Binding-site contacts:
Ligand atom O07 contacts residue TRP93 of chain 1.B at 3.7 Å.
Ligand atom C22 contacts residue TRP93 of chain 1.B at 3.7 Å (hydrophobic).
Ligand atom O18 contacts residue ASN87 of chain 1.B at 3.2 Å (h-bond).
Ligand atom C26 contacts residue VAL36 of chain 1.B at 3.6 Å (hydrophobic).
Ligand atom C01 contacts residue GLU40 of chain 1.B at 4.0 Å.
Ligand atom C15 contacts residue VAL41 of chain 1.B at 4.0 Å (hydrophobic).
Ligand atom N12 contacts residue MET31 of chain 1.B at 3.7 Å.
Ligand atom C17 contacts residue TRP93 of chain 1.B at 3.2 Å (hydrophobic).
Ligand atom N24 contacts residue ASN87 of chain 1.B at 3.5 Å (h-bond).
Ligand atom N24 contacts residue MET31 of chain 1.B at 3.6 Å.
Ligand atom N23 contacts residue PHE86 of chain 1.B at 3.8 Å.
Ligand atom N23 contacts residue ASN87 of chain 1.B at 2.9 Å (h-bond).
Ligand atom O21 contacts residue TRP93 of chain 1.B at 3.5 Å (h-bond).
Ligand atom N16 contacts residue ASN87 of chain 1.B at 3.0 Å (h-bond).
Ligand atom C17 contacts residue ASN87 of chain 1.B at 3.7 Å.
Ligand atom C15 contacts residue ASN87 of chain 1.B at 3.9 Å.
Ligand atom C14 contacts residue ASN87 of chain 1.B at 4.0 Å.
Ligand atom C19 contacts residue TRP93 of chain 1.B at 3.8 Å (hydrophobic).
Ligand atom C11 contacts residue TRP93 of chain 1.B at 3.9 Å (hydrophobic).
Ligand atom N23 contacts residue MET31 of chain 1.B at 3.8 Å.
Ligand atom C28 contacts residue ALA30 of chain 1.B at 3.9 Å (hydrophobic).
Ligand atom C27 contacts residue MET31 of chain 1.B at 3.8 Å (hydrophobic).
Ligand atom N13 contacts residue MET31 of chain 1.B at 3.9 Å.
Ligand atom N24 contacts residue TYR44 of chain 1.B at 3.9 Å.
Ligand atom O18 contacts residue PHE86 of chain 1.B at 3.9 Å.
Ligand atom C26 contacts residue MET31 of chain 1.B at 3.1 Å (hydrophobic).
Ligand atom N16 contacts residue PHE86 of chain 1.B at 3.9 Å.
Ligand atom N16 contacts residue TRP93 of chain 1.B at 3.4 Å.
Ligand atom C10 contacts residue TRP93 of chain 1.B at 4.0 Å (hydrophobic).
Ligand atom C11 contacts residue VAL41 of chain 1.B at 3.6 Å (hydrophobic).
Ligand atom C20 contacts residue PHE86 of chain 1.B at 3.9 Å (hydrophobic).
Ligand atom O18 contacts residue TRP93 of chain 1.B at 3.2 Å.
Ligand atom C09 contacts residue VAL41 of chain 1.B at 3.8 Å (hydrophobic).
Ligand atom C25 contacts residue MET31 of chain 1.B at 3.6 Å (hydrophobic).
Ligand atom O21 contacts residue VAL41 of chain 1.B at 3.8 Å.
Ligand atom C15 contacts residue TRP93 of chain 1.B at 3.7 Å (hydrophobic).
Ligand atom C09 contacts residue TRP93 of chain 1.B at 3.9 Å (hydrophobic).
Ligand atom C17 contacts residue VAL41 of chain 1.B at 4.0 Å (hydrophobic).
Ligand atom C22 contacts residue VAL41 of chain 1.B at 3.6 Å (hydrophobic).
Ligand atom C10 contacts residue VAL41 of chain 1.B at 3.8 Å (hydrophobic).

Sequence of chain 1.B:
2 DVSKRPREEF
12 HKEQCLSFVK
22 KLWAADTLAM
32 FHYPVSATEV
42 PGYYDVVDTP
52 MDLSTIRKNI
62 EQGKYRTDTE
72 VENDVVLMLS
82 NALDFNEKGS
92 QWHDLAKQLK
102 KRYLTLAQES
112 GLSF

The small molecule below binds the protein below.
Small molecule (SMILES): CCOC(=O)Nc1cc(-c2ccc(C)c(NS(C)(=O)=O)c2)nn2c(C)nnc12